Sequence of chain 1.B:
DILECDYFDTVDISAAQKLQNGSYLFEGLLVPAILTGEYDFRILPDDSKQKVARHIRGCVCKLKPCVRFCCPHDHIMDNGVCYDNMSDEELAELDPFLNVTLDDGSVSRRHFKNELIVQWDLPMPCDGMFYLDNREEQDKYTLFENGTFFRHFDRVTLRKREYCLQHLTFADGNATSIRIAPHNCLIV

This small molecule binds to this protein.
Small molecule (SMILES): CC(=O)N[C@@H]1[C@@H](O)[C@H](O)[C@@H](CO)O[C@H]1O

Binding-site contacts:
Ligand atom C8 contacts residue PHE97 of chain 1.B at 3.5 Å (hydrophobic).
Ligand atom C7 contacts residue ARG179 of chain 1.B at 3.8 Å.
Ligand atom N2 contacts residue ARG179 of chain 1.B at 4.4 Å.
Ligand atom C2 contacts residue ASN99 of chain 1.B at 2.5 Å.
Ligand atom N2 contacts residue ASN99 of chain 1.B at 2.9 Å (h-bond).
Ligand atom N2 contacts residue PHE97 of chain 1.B at 4.5 Å.
Ligand atom C3 contacts residue ASN99 of chain 1.B at 3.8 Å.
Ligand atom C8 contacts residue ILE180 of chain 1.B at 3.7 Å (hydrophobic).
Ligand atom C7 contacts residue ASN99 of chain 1.B at 3.6 Å.
Ligand atom O3 contacts residue ARG179 of chain 1.B at 4.0 Å.
Ligand atom C2 contacts residue ASN134 of chain 1.B at 4.4 Å.
Ligand atom C7 contacts residue ASN134 of chain 1.B at 4.2 Å.
Ligand atom O7 contacts residue TYR141 of chain 1.B at 3.9 Å.
Ligand atom C4 contacts residue ASN99 of chain 1.B at 4.2 Å.
Ligand atom O7 contacts residue ASN134 of chain 1.B at 3.0 Å (h-bond).
Ligand atom C1 contacts residue ASN99 of chain 1.B at 1.4 Å.
Ligand atom C8 contacts residue ASP95 of chain 1.B at 4.5 Å.
Ligand atom C5 contacts residue ASN99 of chain 1.B at 3.7 Å.
Ligand atom C8 contacts residue ARG179 of chain 1.B at 3.4 Å.
Ligand atom O7 contacts residue ARG179 of chain 1.B at 4.0 Å.
Ligand atom O7 contacts residue ASN99 of chain 1.B at 3.9 Å.
Ligand atom O5 contacts residue ASN99 of chain 1.B at 2.4 Å (h-bond).